The small molecule below binds the protein below.
Small molecule (SMILES): CN(C[C@@H](NC(=O)N[C@H](C(=O)N1C[C@H]2[C@@H]([C@H]1C(=O)N[C@@H](CC1CCC1)B(O)O)C2(C)C)C(C)(C)C)C(C)(C)C)S(C)(=O)=O

Binding-site contacts:
Ligand atom O42 contacts residue GLY148 of chain 1.A at 3.3 Å (h-bond).
Ligand atom C32 contacts residue ARG166 of chain 1.A at 3.6 Å.
Ligand atom C41 contacts residue ILE143 of chain 1.A at 3.4 Å (hydrophobic).
Ligand atom O42 contacts residue SER150 of chain 1.A at 2.4 Å (h-bond).
Ligand atom C30 contacts residue HIS68 of chain 1.A at 3.7 Å.
Ligand atom O13 contacts residue ALA168 of chain 1.A at 3.1 Å (h-bond).
Ligand atom C30 contacts residue ARG166 of chain 1.A at 3.5 Å.
Ligand atom C1 contacts residue ALA168 of chain 1.A at 3.3 Å (hydrophobic).
Ligand atom C32 contacts residue HIS68 of chain 1.A at 3.7 Å.
Ligand atom B36 contacts residue HIS68 of chain 1.A at 3.6 Å.
Ligand atom C27 contacts residue HIS68 of chain 1.A at 3.4 Å.
Ligand atom O23 contacts residue ALA168 of chain 1.A at 2.9 Å (h-bond).
Ligand atom C26 contacts residue ARG166 of chain 1.A at 3.2 Å.
Ligand atom O13 contacts residue CYS170 of chain 1.A at 3.1 Å (h-bond).
Ligand atom C27 contacts residue ARG166 of chain 1.A at 3.6 Å.
Ligand atom C40 contacts residue ALA168 of chain 1.A at 3.8 Å (hydrophobic).
Ligand atom C26 contacts residue ALA167 of chain 1.A at 3.8 Å (hydrophobic).
Ligand atom C31 contacts residue ALA167 of chain 1.A at 3.6 Å (hydrophobic).
Ligand atom O43 contacts residue HIS68 of chain 1.A at 2.8 Å (h-bond).
Ligand atom C22 contacts residue ALA167 of chain 1.A at 3.7 Å (hydrophobic).
Ligand atom B36 contacts residue SER150 of chain 1.A at 1.4 Å.
Ligand atom C15 contacts residue CYS170 of chain 1.A at 3.4 Å (hydrophobic).
Ligand atom O13 contacts residue VAL169 of chain 1.A at 3.3 Å.
Ligand atom C40 contacts residue PHE165 of chain 1.A at 3.4 Å (hydrophobic).
Ligand atom N34 contacts residue SER150 of chain 1.A at 3.3 Å (h-bond).
Ligand atom C35 contacts residue SER150 of chain 1.A at 2.7 Å.
Ligand atom C21 contacts residue CYS170 of chain 1.A at 3.7 Å (hydrophobic).
Ligand atom N34 contacts residue HIS68 of chain 1.A at 3.4 Å (h-bond).
Ligand atom N16 contacts residue ALA168 of chain 1.A at 2.9 Å (h-bond).
Ligand atom N3 contacts residue ALA168 of chain 1.A at 2.8 Å (h-bond).
Ligand atom C8 contacts residue ARG134 of chain 1.A at 3.5 Å.
Ligand atom C9 contacts residue ALA167 of chain 1.A at 3.6 Å (hydrophobic).
Ligand atom N34 contacts residue ARG166 of chain 1.A at 2.9 Å (salt-bridge).
Ligand atom O42 contacts residue SER149 of chain 1.A at 3.3 Å (h-bond).
Ligand atom O23 contacts residue ALA167 of chain 1.A at 3.1 Å.
Ligand atom C37 contacts residue PHE165 of chain 1.A at 3.8 Å (hydrophobic).
Ligand atom O43 contacts residue SER150 of chain 1.A at 1.9 Å (h-bond).
Ligand atom C37 contacts residue SER150 of chain 1.A at 3.8 Å.
Ligand atom C7 contacts residue ARG134 of chain 1.A at 3.7 Å.
Ligand atom C31 contacts residue ARG166 of chain 1.A at 3.6 Å.

Sequence of chain 1.A:
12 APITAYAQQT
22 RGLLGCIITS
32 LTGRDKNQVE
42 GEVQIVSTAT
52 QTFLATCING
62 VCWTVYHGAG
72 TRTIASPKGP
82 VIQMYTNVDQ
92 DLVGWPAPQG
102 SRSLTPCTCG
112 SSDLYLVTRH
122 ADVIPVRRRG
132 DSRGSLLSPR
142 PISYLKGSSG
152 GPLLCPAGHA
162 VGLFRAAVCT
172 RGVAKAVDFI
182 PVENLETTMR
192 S